Sequence of chain 1.A:
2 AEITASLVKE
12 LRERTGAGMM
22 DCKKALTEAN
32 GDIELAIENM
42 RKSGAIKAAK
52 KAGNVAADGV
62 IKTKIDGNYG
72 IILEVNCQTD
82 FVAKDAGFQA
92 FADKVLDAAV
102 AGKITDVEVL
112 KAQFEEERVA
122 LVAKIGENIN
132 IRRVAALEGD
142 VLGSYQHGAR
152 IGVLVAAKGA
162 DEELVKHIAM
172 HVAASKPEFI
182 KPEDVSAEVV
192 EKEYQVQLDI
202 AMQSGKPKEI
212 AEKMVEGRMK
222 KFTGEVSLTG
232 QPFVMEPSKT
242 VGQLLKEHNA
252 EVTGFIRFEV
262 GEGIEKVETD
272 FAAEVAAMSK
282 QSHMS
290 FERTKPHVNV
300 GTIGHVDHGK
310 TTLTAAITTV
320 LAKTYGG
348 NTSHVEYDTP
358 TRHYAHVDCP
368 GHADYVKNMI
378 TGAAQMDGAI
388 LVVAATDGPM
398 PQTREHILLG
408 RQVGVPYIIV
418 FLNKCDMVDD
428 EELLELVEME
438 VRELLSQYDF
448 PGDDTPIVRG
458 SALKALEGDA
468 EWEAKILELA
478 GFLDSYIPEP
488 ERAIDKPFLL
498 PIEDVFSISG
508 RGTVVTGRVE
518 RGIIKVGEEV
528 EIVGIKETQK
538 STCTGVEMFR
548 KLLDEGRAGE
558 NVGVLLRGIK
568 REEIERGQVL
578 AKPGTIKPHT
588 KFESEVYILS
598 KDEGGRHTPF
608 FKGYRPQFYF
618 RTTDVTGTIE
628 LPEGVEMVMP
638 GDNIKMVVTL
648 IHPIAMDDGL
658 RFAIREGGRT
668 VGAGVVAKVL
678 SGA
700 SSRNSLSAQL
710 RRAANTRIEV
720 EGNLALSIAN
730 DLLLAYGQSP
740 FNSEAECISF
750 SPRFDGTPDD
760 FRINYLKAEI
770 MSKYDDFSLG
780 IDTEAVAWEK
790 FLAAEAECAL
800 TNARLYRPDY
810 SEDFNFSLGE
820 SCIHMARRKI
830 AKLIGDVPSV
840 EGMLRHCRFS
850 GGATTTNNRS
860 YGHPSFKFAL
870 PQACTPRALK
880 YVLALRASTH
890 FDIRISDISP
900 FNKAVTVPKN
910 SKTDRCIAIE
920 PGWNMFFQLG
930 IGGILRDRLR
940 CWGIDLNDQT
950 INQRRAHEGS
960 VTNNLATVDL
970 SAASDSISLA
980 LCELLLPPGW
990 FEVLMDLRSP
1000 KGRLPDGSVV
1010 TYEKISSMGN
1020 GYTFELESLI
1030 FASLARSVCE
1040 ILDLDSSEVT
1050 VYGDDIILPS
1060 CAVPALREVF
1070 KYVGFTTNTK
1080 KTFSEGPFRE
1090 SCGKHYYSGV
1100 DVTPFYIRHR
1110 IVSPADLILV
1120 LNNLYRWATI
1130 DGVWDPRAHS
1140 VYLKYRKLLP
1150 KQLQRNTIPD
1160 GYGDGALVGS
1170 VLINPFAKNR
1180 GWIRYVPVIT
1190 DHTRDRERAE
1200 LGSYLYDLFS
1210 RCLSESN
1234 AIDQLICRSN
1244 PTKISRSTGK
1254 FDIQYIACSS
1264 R

Binding-site contacts:
Ligand atom O2' contacts residue TYR1051 of chain 1.A at 3.1 Å (h-bond).
Ligand atom C2 contacts residue GH31 of chain 1.F at 3.6 Å.
Ligand atom O2 contacts residue PHE1023 of chain 1.A at 3.0 Å.
Ligand atom C4' contacts residue ASP1054 of chain 1.A at 3.6 Å.
Ligand atom O2' contacts residue GLY1052 of chain 1.A at 3.4 Å.
Ligand atom N4 contacts residue GH31 of chain 1.F at 3.5 Å (h-bond).
Ligand atom C4' contacts residue GLY1092 of chain 1.A at 3.6 Å.
Ligand atom O2' contacts residue PHE1023 of chain 1.A at 3.2 Å.
Ligand atom O5' contacts residue ARG1107 of chain 1.A at 3.5 Å (salt-bridge).
Ligand atom O2 contacts residue GH31 of chain 1.F at 3.6 Å (h-bond).
Ligand atom OP1 contacts residue ARG1107 of chain 1.A at 3.6 Å (salt-bridge).
Ligand atom P contacts residue ARG1107 of chain 1.A at 3.7 Å.
Ligand atom O2' contacts residue ASP1190 of chain 1.A at 3.4 Å.
Ligand atom C4 contacts residue GH31 of chain 1.F at 3.5 Å.
Ligand atom C3' contacts residue GH31 of chain 1.F at 3.5 Å.
Ligand atom C4' contacts residue ASP1163 of chain 1.A at 3.7 Å.
Ligand atom O2' contacts residue CYS1091 of chain 1.A at 3.2 Å.
Ligand atom C5' contacts residue TYR1205 of chain 1.A at 3.7 Å (hydrophobic).
Ligand atom O2' contacts residue GLN948 of chain 1.A at 2.6 Å (h-bond).
Ligand atom OP2 contacts residue ARG1107 of chain 1.A at 3.1 Å (salt-bridge).
Ligand atom C5' contacts residue ASP1054 of chain 1.A at 3.1 Å.
Ligand atom O4' contacts residue ASP1163 of chain 1.A at 3.6 Å.
Ligand atom OP1 contacts residue ASN1122 of chain 1.A at 3.4 Å (h-bond).
Ligand atom O2' contacts residue HIS862 of chain 1.A at 3.3 Å (h-bond).
Ligand atom C2' contacts residue GH31 of chain 1.F at 3.0 Å.
Ligand atom OP1 contacts residue TYR1105 of chain 1.A at 3.3 Å.
Ligand atom N3 contacts residue GH31 of chain 1.F at 3.5 Å (h-bond).
Ligand atom O2' contacts residue GH31 of chain 1.F at 3.5 Å (h-bond).
Ligand atom OP2 contacts residue ARG1107 of chain 1.A at 3.6 Å.
Ligand atom OP1 contacts residue GLY850 of chain 1.A at 3.7 Å.
Ligand atom C4' contacts residue LEU1118 of chain 1.A at 3.7 Å (hydrophobic).
Ligand atom O3' contacts residue GLY1092 of chain 1.A at 3.3 Å (h-bond).
Ligand atom C5' contacts residue LEU1118 of chain 1.A at 3.4 Å (hydrophobic).
Ligand atom C2' contacts residue GLN948 of chain 1.A at 3.6 Å.
Ligand atom O2' contacts residue ASP1053 of chain 1.A at 3.3 Å (salt-bridge).
Ligand atom O3' contacts residue CYS1091 of chain 1.A at 3.7 Å.
Ligand atom N3 contacts residue GLN948 of chain 1.A at 3.0 Å (h-bond).
Ligand atom O3' contacts residue ASP1190 of chain 1.A at 3.7 Å.
Ligand atom O2' contacts residue SER1248 of chain 1.A at 3.5 Å (h-bond).
Ligand atom C2 contacts residue GLN948 of chain 1.A at 3.7 Å.

The protein below binds the small molecule below.
Small molecule (SMILES): Nc1ccn([C@@H]2O[C@H](CO[P](=O)(O)O[C@H]3[C@@H](O)[C@H](n4ccc(=O)[nH]c4=O)O[C@@H]3CO[P](=O)(O)O[C@H]3[C@@H](O)[C@H](n4cnc5c(=O)nc(N)[nH]c54)O[C@@H]3CO[P](=O)(O)O[C@H]3[C@@H](O)[C@H](n4cnc5c(=O)nc(N)[nH]c54)O[C@@H]3CO[P](=O)(O)O[C@H]3[C@@H](O)[C@H](n4cnc5c(=O)nc(N)[nH]c54)O[C@@H]3CO)[C@@H](O[P](=O)(O)OC[C@H]3O[C@@H](n4ccc(N)nc4=O)[C@H](O)[C@@H]3O[P](=O)(O)OC[C@H]3O[C@@H](n4cnc5c(N)ncnc54)[C@H](O)[C@@H]3O[P](=O)(O)OC[C@@H]3C[C@@H](O)[C@H](n4ccc(N)nc4=O)O3)[C@H]2O)c(=O)n1